Binding-site contacts:
Ligand atom C8 contacts residue ARG20 of chain 1.B at 4.5 Å.
Ligand atom C5 contacts residue THR21 of chain 1.B at 4.3 Å.
Ligand atom C8 contacts residue GLU22 of chain 1.B at 3.8 Å.
Ligand atom C6 contacts residue THR21 of chain 1.B at 3.8 Å.
Ligand atom C2 contacts residue GLU22 of chain 1.B at 3.9 Å.
Ligand atom C9 contacts residue GLU22 of chain 1.B at 3.6 Å.
Ligand atom C3 contacts residue GLU22 of chain 1.B at 3.7 Å.
Ligand atom C7 contacts residue THR21 of chain 1.B at 3.5 Å.
Ligand atom C6 contacts residue ARG20 of chain 1.B at 3.8 Å.
Ligand atom C8 contacts residue TYR49 of chain 1.B at 4.3 Å (hydrophobic).
Ligand atom C1 contacts residue GLU22 of chain 1.B at 4.3 Å.
Ligand atom C7 contacts residue GLU22 of chain 1.B at 3.9 Å.
Ligand atom C6 contacts residue ILE48 of chain 1.B at 4.3 Å (hydrophobic).
Ligand atom O contacts residue GLU22 of chain 1.B at 4.1 Å.
Ligand atom C7 contacts residue TYR49 of chain 1.B at 3.6 Å (hydrophobic).
Ligand atom C9 contacts residue THR21 of chain 1.B at 4.2 Å.
Ligand atom C4 contacts residue GLU22 of chain 1.B at 3.8 Å.
Ligand atom C5 contacts residue ILE47 of chain 1.B at 3.5 Å (hydrophobic).
Ligand atom C8 contacts residue THR21 of chain 1.B at 3.7 Å.
Ligand atom C6 contacts residue TYR49 of chain 1.B at 4.1 Å (hydrophobic).
Ligand atom O contacts residue GLY45 of chain 1.B at 4.2 Å.
Ligand atom N1 contacts residue GLU22 of chain 1.B at 3.7 Å.
Ligand atom C5 contacts residue GLU22 of chain 1.B at 3.9 Å.
Ligand atom C6 contacts residue ILE47 of chain 1.B at 3.4 Å (hydrophobic).
Ligand atom N contacts residue GLU22 of chain 1.B at 4.2 Å.
Ligand atom C4 contacts residue THR21 of chain 1.B at 4.4 Å.
Ligand atom C6 contacts residue GLU22 of chain 1.B at 3.9 Å.
Ligand atom C7 contacts residue ARG20 of chain 1.B at 3.6 Å.

This small molecule binds to this protein.
Small molecule (SMILES): CC1=NN(c2ccccc2)C(=O)C1

Sequence of chain 1.B:
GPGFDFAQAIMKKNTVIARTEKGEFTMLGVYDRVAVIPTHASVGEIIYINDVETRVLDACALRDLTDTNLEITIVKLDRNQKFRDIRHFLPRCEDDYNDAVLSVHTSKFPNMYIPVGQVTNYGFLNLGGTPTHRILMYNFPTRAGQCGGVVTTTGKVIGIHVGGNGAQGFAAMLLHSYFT